Sequence of chain 3.A:
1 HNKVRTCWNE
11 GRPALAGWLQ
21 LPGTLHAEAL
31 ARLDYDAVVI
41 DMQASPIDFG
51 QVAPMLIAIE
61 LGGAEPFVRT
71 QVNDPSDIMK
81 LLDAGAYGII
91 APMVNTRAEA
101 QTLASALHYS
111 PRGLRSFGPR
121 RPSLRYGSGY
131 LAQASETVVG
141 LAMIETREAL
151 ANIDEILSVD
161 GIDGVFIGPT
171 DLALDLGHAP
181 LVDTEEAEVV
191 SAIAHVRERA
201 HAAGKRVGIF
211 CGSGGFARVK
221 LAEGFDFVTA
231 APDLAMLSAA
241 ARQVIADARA

This small molecule binds to this protein.
Small molecule (SMILES): O=C(O)C(=O)CO

Binding-site contacts:
Ligand atom O2 contacts residue GLU145 of chain 3.A at 3.1 Å (salt-bridge).
Ligand atom C2 contacts residue MET143 of chain 3.A at 4.0 Å (hydrophobic).
Ligand atom O2 contacts residue THR170 of chain 3.A at 3.1 Å (h-bond).
Ligand atom C1 contacts residue THR170 of chain 3.A at 3.1 Å.
Ligand atom O3 contacts residue MG1 of chain 3.C at 2.0 Å.
Ligand atom O3 contacts residue ASP171 of chain 3.A at 4.1 Å.
Ligand atom C3 contacts residue MET143 of chain 3.A at 4.4 Å (hydrophobic).
Ligand atom C3 contacts residue ARG69 of chain 3.A at 3.6 Å.
Ligand atom O3 contacts residue GLU145 of chain 3.A at 3.1 Å (salt-bridge).
Ligand atom O3 contacts residue MET143 of chain 3.A at 3.4 Å.
Ligand atom C2 contacts residue GLY168 of chain 3.A at 3.8 Å.
Ligand atom O1 contacts residue GLY168 of chain 3.A at 3.4 Å.
Ligand atom C3 contacts residue PHE210 of chain 3.A at 3.8 Å (hydrophobic).
Ligand atom C1 contacts residue GLU145 of chain 3.A at 3.8 Å.
Ligand atom O4 contacts residue ARG69 of chain 3.A at 3.8 Å.
Ligand atom O4 contacts residue PHE210 of chain 3.A at 3.4 Å.
Ligand atom O3 contacts residue ARG69 of chain 3.A at 2.7 Å (salt-bridge).
Ligand atom O3 contacts residue GLY168 of chain 3.A at 4.0 Å.
Ligand atom C2 contacts residue GLU145 of chain 3.A at 3.8 Å.
Ligand atom O4 contacts residue MET143 of chain 3.A at 3.6 Å.
Ligand atom C2 contacts residue THR170 of chain 3.A at 4.2 Å.
Ligand atom C2 contacts residue ARG69 of chain 3.A at 3.6 Å.
Ligand atom O4 contacts residue PHE166 of chain 3.A at 3.9 Å.
Ligand atom O3 contacts residue GLN43 of chain 3.A at 4.2 Å.
Ligand atom O2 contacts residue PRO169 of chain 3.A at 4.3 Å.
Ligand atom O1 contacts residue ASP171 of chain 3.A at 3.9 Å.
Ligand atom O1 contacts residue THR170 of chain 3.A at 2.7 Å (h-bond).
Ligand atom O4 contacts residue GLY168 of chain 3.A at 3.8 Å.
Ligand atom C1 contacts residue ASP171 of chain 3.A at 3.8 Å.
Ligand atom O4 contacts residue PRO169 of chain 3.A at 4.2 Å.
Ligand atom C1 contacts residue MG1 of chain 3.C at 2.7 Å.
Ligand atom C3 contacts residue MG1 of chain 3.C at 4.1 Å.
Ligand atom C2 contacts residue MG1 of chain 3.C at 2.7 Å.
Ligand atom O1 contacts residue PRO169 of chain 3.A at 3.4 Å (h-bond).
Ligand atom O1 contacts residue MG1 of chain 3.C at 3.9 Å.
Ligand atom O2 contacts residue ASP171 of chain 3.A at 3.0 Å (salt-bridge).
Ligand atom C1 contacts residue GLY168 of chain 3.A at 3.5 Å.
Ligand atom O2 contacts residue GLY168 of chain 3.A at 3.7 Å.
Ligand atom O2 contacts residue MG1 of chain 3.C at 2.1 Å.
Ligand atom C1 contacts residue PRO169 of chain 3.A at 4.0 Å (hydrophobic).